Sequence of chain 1.A:
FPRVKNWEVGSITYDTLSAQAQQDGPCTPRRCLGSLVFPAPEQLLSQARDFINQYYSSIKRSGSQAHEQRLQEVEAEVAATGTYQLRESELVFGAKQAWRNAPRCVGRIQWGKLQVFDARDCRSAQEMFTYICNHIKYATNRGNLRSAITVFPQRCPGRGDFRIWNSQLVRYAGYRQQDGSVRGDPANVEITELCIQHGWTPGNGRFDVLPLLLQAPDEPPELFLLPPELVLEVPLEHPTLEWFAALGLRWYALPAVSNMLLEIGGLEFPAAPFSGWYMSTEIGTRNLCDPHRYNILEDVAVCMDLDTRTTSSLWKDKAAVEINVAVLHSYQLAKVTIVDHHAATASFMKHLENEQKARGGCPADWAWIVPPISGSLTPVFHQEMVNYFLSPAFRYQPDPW

Binding-site contacts:
Ligand atom N02 contacts residue HEM1 of chain 1.C at 3.3 Å.
Ligand atom N21 contacts residue VAL64 of chain 1.A at 4.0 Å.
Ligand atom N22 contacts residue TRP34 of chain 1.B at 3.7 Å.
Ligand atom C23 contacts residue TRP34 of chain 1.B at 3.7 Å (hydrophobic).
Ligand atom C06 contacts residue GLU321 of chain 1.A at 3.5 Å.
Ligand atom N02 contacts residue GLU321 of chain 1.A at 2.8 Å (salt-bridge).
Ligand atom O09 contacts residue HEM1 of chain 1.C at 3.9 Å.
Ligand atom N02 contacts residue TYR317 of chain 1.A at 3.9 Å.
Ligand atom N01 contacts residue HEM1 of chain 1.C at 4.0 Å.
Ligand atom C03 contacts residue HEM1 of chain 1.C at 3.3 Å.
Ligand atom O11 contacts residue HEM1 of chain 1.C at 3.0 Å (h-bond).
Ligand atom C5' contacts residue TRP407 of chain 1.A at 3.8 Å (hydrophobic).
Ligand atom C08 contacts residue HEM1 of chain 1.C at 3.6 Å.
Ligand atom C10 contacts residue VAL296 of chain 1.A at 3.8 Å (hydrophobic).
Ligand atom C12 contacts residue HEM1 of chain 1.C at 3.1 Å.
Ligand atom C07 contacts residue GLY315 of chain 1.A at 4.0 Å.
Ligand atom N02 contacts residue TRP316 of chain 1.A at 2.9 Å (h-bond).
Ligand atom C08 contacts residue GLU321 of chain 1.A at 3.3 Å.
Ligand atom C24 contacts residue PHE65 of chain 1.A at 3.9 Å (hydrophobic).
Ligand atom N1' contacts residue HEM1 of chain 1.C at 2.7 Å (h-bond).
Ligand atom C07 contacts residue PHE313 of chain 1.A at 3.5 Å (hydrophobic).
Ligand atom C3' contacts residue HEM1 of chain 1.C at 4.0 Å.
Ligand atom O09 contacts residue VAL296 of chain 1.A at 3.5 Å.
Ligand atom C5' contacts residue HEM1 of chain 1.C at 3.1 Å.
Ligand atom C02 contacts residue GLU321 of chain 1.A at 3.6 Å.
Ligand atom C26 contacts residue PHE65 of chain 1.A at 4.0 Å (hydrophobic).
Ligand atom C25 contacts residue PHE65 of chain 1.A at 3.6 Å (hydrophobic).
Ligand atom C02 contacts residue TRP316 of chain 1.A at 3.8 Å (hydrophobic).
Ligand atom C10 contacts residue GLN207 of chain 1.A at 4.0 Å.
Ligand atom C4' contacts residue HEM1 of chain 1.C at 3.6 Å.
Ligand atom C05 contacts residue VAL296 of chain 1.A at 3.6 Å (hydrophobic).
Ligand atom C03 contacts residue PRO294 of chain 1.A at 3.9 Å (hydrophobic).
Ligand atom C02 contacts residue PRO294 of chain 1.A at 3.9 Å (hydrophobic).
Ligand atom C10 contacts residue HEM1 of chain 1.C at 3.6 Å.
Ligand atom C02 contacts residue HEM1 of chain 1.C at 3.7 Å.
Ligand atom N01 contacts residue GLU321 of chain 1.A at 2.7 Å (salt-bridge).
Ligand atom C07 contacts residue HEM1 of chain 1.C at 3.6 Å.
Ligand atom C2' contacts residue HEM1 of chain 1.C at 3.4 Å.
Ligand atom C07 contacts residue PRO294 of chain 1.A at 3.9 Å (hydrophobic).
Ligand atom N01 contacts residue PRO294 of chain 1.A at 4.0 Å.

The protein below binds the small molecule below.
Small molecule (SMILES): Cc1cc(N)nc(COC[C@H]2C[C@H](OCc3cc(C)cc(N)n3)CN2)c1

Sequence of chain 1.B:
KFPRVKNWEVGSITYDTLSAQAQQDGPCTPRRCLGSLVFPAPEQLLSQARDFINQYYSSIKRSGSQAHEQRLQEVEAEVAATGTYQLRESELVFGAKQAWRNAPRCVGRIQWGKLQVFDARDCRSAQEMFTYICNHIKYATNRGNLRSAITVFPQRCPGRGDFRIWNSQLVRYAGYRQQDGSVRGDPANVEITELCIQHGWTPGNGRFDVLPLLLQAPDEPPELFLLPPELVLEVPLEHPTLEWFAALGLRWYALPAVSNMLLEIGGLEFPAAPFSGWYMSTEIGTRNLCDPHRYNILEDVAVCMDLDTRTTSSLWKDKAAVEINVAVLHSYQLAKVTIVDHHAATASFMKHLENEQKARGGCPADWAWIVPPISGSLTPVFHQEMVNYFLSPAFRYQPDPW